A protein and the small-molecule ligand that binds it are described below.
Small molecule (SMILES): N[C@@H](CCC(=O)O)C(=O)O

Sequence of chain 1.F:
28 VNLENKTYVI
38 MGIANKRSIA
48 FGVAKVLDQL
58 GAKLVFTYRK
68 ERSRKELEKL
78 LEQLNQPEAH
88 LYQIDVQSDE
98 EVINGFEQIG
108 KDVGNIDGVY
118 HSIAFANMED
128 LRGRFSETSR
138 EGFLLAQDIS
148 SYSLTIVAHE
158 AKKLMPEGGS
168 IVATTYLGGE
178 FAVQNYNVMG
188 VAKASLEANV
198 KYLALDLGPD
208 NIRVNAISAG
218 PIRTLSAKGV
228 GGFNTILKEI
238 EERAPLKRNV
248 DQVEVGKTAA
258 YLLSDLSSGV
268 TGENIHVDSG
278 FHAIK

Binding-site contacts:
Ligand atom CA contacts residue TYR35 of chain 1.F at 4.5 Å (hydrophobic).
Ligand atom C contacts residue LYS33 of chain 1.F at 3.8 Å.
Ligand atom CG contacts residue GLY166 of chain 1.F at 4.0 Å.
Ligand atom CD contacts residue GLY166 of chain 1.F at 4.2 Å.
Ligand atom OE1 contacts residue ARG210 of chain 1.F at 3.1 Å (salt-bridge).
Ligand atom CA contacts residue ASP114 of chain 1.F at 4.5 Å.
Ligand atom OXT contacts residue ASP114 of chain 1.F at 3.0 Å (salt-bridge).
Ligand atom CB contacts residue SER261 of chain 1.F at 4.3 Å.
Ligand atom C contacts residue ASP114 of chain 1.F at 3.5 Å.
Ligand atom OXT contacts residue GLY166 of chain 1.F at 4.1 Å.
Ligand atom N contacts residue LEU260 of chain 1.F at 3.0 Å (h-bond).
Ligand atom OE2 contacts residue ARG210 of chain 1.F at 3.7 Å.
Ligand atom OE1 contacts residue ASP262 of chain 1.F at 4.1 Å.
Ligand atom OXT contacts residue GLY165 of chain 1.F at 3.8 Å.
Ligand atom O contacts residue ASP114 of chain 1.F at 4.0 Å.
Ligand atom N contacts residue TYR35 of chain 1.F at 3.6 Å.
Ligand atom CG contacts residue ARG210 of chain 1.F at 4.1 Å.
Ligand atom CB contacts residue LEU260 of chain 1.F at 4.4 Å (hydrophobic).
Ligand atom OE2 contacts residue ASN208 of chain 1.F at 3.5 Å (h-bond).
Ligand atom N contacts residue ASP114 of chain 1.F at 3.4 Å (salt-bridge).
Ligand atom OE1 contacts residue SER265 of chain 1.F at 4.2 Å.
Ligand atom CA contacts residue LYS33 of chain 1.F at 4.0 Å.
Ligand atom OE2 contacts residue GLY166 of chain 1.F at 3.6 Å (h-bond).
Ligand atom CB contacts residue ASP262 of chain 1.F at 4.1 Å.
Ligand atom CA contacts residue LEU260 of chain 1.F at 4.1 Å (hydrophobic).
Ligand atom O contacts residue LYS33 of chain 1.F at 3.8 Å.
Ligand atom OXT contacts residue LYS33 of chain 1.F at 4.2 Å.
Ligand atom N contacts residue LYS33 of chain 1.F at 4.3 Å.
Ligand atom OE1 contacts residue SER261 of chain 1.F at 4.2 Å.
Ligand atom CD contacts residue ARG210 of chain 1.F at 3.6 Å.